Sequence of chain 1.B:
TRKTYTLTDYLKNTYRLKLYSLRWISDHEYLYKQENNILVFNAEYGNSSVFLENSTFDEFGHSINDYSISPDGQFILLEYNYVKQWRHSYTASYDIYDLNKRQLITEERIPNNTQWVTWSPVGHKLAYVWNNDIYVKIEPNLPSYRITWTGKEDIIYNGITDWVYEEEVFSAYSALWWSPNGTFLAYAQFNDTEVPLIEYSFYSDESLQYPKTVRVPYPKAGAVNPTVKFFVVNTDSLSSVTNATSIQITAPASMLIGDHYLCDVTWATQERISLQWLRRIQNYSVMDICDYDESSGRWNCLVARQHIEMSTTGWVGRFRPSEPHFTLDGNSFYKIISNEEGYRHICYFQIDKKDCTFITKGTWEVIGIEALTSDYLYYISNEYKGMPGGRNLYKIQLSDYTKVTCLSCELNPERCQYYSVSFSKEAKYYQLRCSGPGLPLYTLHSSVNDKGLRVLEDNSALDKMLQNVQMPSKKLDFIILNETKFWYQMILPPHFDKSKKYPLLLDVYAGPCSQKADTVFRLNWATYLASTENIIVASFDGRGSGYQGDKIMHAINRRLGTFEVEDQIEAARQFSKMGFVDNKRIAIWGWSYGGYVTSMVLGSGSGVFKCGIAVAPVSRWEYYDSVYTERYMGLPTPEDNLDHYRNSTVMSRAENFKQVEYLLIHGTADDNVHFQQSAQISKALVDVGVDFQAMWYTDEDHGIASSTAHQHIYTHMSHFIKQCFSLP

The small molecule below binds the protein below.
Small molecule (SMILES): CC(=O)N[C@@H]1[C@@H](O)[C@H](O)[C@@H](CO)O[C@H]1O

Binding-site contacts:
Ligand atom C8 contacts residue ASN283 of chain 1.B at 4.2 Å.
Ligand atom C8 contacts residue MET310 of chain 1.B at 4.4 Å (hydrophobic).
Ligand atom C6 contacts residue ARG558 of chain 1.B at 3.4 Å.
Ligand atom N2 contacts residue ASN283 of chain 1.B at 2.9 Å (h-bond).
Ligand atom C7 contacts residue SER311 of chain 1.B at 3.6 Å.
Ligand atom C1 contacts residue ASN283 of chain 1.B at 1.5 Å.
Ligand atom C4 contacts residue ASN283 of chain 1.B at 4.3 Å.
Ligand atom O7 contacts residue SER311 of chain 1.B at 2.9 Å (h-bond).
Ligand atom C7 contacts residue ASN283 of chain 1.B at 3.5 Å.
Ligand atom O6 contacts residue ARG558 of chain 1.B at 3.6 Å (salt-bridge).
Ligand atom N2 contacts residue SER311 of chain 1.B at 4.5 Å.
Ligand atom O7 contacts residue THR312 of chain 1.B at 3.5 Å.
Ligand atom O5 contacts residue ASN283 of chain 1.B at 2.3 Å (h-bond).
Ligand atom C1 contacts residue ILE281 of chain 1.B at 4.0 Å (hydrophobic).
Ligand atom C8 contacts residue SER311 of chain 1.B at 4.2 Å.
Ligand atom C5 contacts residue ASN283 of chain 1.B at 3.7 Å.
Ligand atom O7 contacts residue ASN283 of chain 1.B at 3.8 Å.
Ligand atom O5 contacts residue ILE281 of chain 1.B at 3.8 Å.
Ligand atom C3 contacts residue ASN283 of chain 1.B at 3.9 Å.
Ligand atom C2 contacts residue ASN283 of chain 1.B at 2.5 Å.